This protein binds this small molecule.
Small molecule (SMILES): CC(=O)N[C@@H]1[C@@H](O)[C@H](O)[C@@H](CO)O[C@H]1O

Sequence of chain 1.A:
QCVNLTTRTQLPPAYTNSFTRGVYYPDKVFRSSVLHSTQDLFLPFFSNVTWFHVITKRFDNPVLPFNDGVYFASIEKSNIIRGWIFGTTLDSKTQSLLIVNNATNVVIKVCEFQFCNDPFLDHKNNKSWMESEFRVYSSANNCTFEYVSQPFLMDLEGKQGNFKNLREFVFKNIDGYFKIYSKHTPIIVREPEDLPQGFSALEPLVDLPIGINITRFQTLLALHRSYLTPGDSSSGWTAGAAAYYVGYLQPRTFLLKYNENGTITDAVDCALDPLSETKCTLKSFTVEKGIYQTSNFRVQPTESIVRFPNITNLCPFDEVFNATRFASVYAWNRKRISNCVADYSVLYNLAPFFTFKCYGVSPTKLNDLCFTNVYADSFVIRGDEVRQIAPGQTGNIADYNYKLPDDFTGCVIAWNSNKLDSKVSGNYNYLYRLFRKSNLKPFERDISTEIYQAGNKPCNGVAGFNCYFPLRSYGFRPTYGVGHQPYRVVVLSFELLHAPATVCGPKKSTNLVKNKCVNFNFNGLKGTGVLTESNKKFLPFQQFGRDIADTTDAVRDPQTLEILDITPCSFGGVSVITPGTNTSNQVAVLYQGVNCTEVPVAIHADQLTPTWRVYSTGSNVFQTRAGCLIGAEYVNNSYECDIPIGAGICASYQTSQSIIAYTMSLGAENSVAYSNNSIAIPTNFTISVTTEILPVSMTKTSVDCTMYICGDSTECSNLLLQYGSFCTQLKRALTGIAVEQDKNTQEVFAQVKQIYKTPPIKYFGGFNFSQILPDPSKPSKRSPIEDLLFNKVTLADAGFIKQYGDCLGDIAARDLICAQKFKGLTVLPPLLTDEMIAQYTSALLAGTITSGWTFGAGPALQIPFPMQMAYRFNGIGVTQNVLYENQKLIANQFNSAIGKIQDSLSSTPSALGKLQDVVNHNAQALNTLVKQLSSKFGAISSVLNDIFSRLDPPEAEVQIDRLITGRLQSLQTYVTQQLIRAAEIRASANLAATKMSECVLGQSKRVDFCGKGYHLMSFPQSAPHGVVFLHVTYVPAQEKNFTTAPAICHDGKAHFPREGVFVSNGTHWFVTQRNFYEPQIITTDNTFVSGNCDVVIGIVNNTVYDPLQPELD

Binding-site contacts:
Ligand atom O5 contacts residue THR220 of chain 1.A at 4.1 Å.
Ligand atom C7 contacts residue ASN218 of chain 1.A at 4.0 Å.
Ligand atom O7 contacts residue SER443 of chain 1.C at 3.3 Å (h-bond).
Ligand atom C7 contacts residue ASN444 of chain 1.C at 4.3 Å.
Ligand atom C3 contacts residue ASN218 of chain 1.A at 3.8 Å.
Ligand atom O7 contacts residue ASN444 of chain 1.C at 4.0 Å.
Ligand atom C4 contacts residue ASN218 of chain 1.A at 4.2 Å.
Ligand atom O7 contacts residue ARG441 of chain 1.C at 3.0 Å (salt-bridge).
Ligand atom C8 contacts residue LYS446 of chain 1.C at 4.0 Å.
Ligand atom O5 contacts residue ASN218 of chain 1.A at 2.3 Å (h-bond).
Ligand atom O6 contacts residue THR93 of chain 1.A at 3.6 Å.
Ligand atom C8 contacts residue GLU449 of chain 1.C at 3.9 Å.
Ligand atom C5 contacts residue THR220 of chain 1.A at 4.3 Å.
Ligand atom N2 contacts residue ASN218 of chain 1.A at 2.9 Å (h-bond).
Ligand atom C6 contacts residue THR93 of chain 1.A at 4.0 Å.
Ligand atom C8 contacts residue ASN444 of chain 1.C at 3.7 Å.
Ligand atom C7 contacts residue SER443 of chain 1.C at 4.2 Å.
Ligand atom C5 contacts residue ASN218 of chain 1.A at 3.6 Å.
Ligand atom O3 contacts residue SER443 of chain 1.C at 3.5 Å (h-bond).
Ligand atom O5 contacts residue THR93 of chain 1.A at 4.1 Å.
Ligand atom C2 contacts residue ASN218 of chain 1.A at 2.4 Å.
Ligand atom C1 contacts residue ASN218 of chain 1.A at 1.4 Å.
Ligand atom C6 contacts residue THR220 of chain 1.A at 4.5 Å.
Ligand atom C7 contacts residue ARG441 of chain 1.C at 4.1 Å.

Sequence of chain 1.C:
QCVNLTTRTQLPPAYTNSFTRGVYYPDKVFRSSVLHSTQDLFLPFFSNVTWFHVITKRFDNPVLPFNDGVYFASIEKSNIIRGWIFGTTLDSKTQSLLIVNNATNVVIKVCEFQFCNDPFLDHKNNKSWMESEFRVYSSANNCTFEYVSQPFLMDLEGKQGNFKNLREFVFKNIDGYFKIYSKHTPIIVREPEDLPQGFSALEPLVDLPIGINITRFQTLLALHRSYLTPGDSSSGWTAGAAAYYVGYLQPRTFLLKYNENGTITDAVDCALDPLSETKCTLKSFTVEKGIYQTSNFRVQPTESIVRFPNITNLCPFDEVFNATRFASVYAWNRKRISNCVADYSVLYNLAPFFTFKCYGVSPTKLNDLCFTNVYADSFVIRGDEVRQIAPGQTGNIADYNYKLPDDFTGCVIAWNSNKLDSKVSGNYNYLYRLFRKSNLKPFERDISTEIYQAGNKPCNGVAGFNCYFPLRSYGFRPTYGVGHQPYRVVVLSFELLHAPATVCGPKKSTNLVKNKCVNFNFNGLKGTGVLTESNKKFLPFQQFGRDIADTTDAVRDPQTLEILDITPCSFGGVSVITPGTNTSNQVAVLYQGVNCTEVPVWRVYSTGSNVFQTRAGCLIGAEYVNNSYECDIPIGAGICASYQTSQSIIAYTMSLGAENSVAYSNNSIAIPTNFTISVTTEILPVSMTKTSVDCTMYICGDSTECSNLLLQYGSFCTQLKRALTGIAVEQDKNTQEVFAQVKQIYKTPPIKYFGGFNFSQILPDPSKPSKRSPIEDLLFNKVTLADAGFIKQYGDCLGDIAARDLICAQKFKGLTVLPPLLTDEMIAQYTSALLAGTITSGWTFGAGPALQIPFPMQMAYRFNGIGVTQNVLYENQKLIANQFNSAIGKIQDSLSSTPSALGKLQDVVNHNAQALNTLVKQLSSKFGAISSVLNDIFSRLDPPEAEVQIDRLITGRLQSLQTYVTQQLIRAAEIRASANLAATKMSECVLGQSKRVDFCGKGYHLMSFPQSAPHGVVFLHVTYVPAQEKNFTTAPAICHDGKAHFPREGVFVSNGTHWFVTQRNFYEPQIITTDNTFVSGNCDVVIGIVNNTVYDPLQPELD